Binding-site contacts:
Ligand atom C19 contacts residue 1PE1 of chain 1.P at 3.7 Å.
Ligand atom O17 contacts residue LYS291 of chain 1.A at 3.4 Å (salt-bridge).
Ligand atom O17 contacts residue ASP296 of chain 1.A at 2.9 Å (salt-bridge).
Ligand atom C21 contacts residue 1PE1 of chain 1.P at 3.7 Å.
Ligand atom C04 contacts residue LYS303 of chain 1.A at 3.4 Å.
Ligand atom N16 contacts residue ZN1 of chain 1.M at 3.1 Å.
Ligand atom O15 contacts residue LYS291 of chain 1.A at 3.5 Å (salt-bridge).
Ligand atom N16 contacts residue CO31 of chain 1.N at 3.1 Å (h-bond).
Ligand atom N16 contacts residue ZN1 of chain 1.O at 2.4 Å.
Ligand atom C06 contacts residue GLY406 of chain 1.A at 3.7 Å.
Ligand atom C14 contacts residue ZN1 of chain 1.M at 3.2 Å.
Ligand atom C09 contacts residue LEU409 of chain 1.A at 3.7 Å (hydrophobic).
Ligand atom O20 contacts residue GLY406 of chain 1.A at 3.5 Å (h-bond).
Ligand atom O15 contacts residue ZN1 of chain 1.O at 3.3 Å.
Ligand atom C12 contacts residue LEU404 of chain 1.A at 3.0 Å (hydrophobic).
Ligand atom C02 contacts residue LEU404 of chain 1.A at 3.5 Å (hydrophobic).
Ligand atom C02 contacts residue THR405 of chain 1.A at 3.5 Å.
Ligand atom C05 contacts residue MET313 of chain 1.A at 3.4 Å (hydrophobic).
Ligand atom C14 contacts residue LEU404 of chain 1.A at 3.4 Å (hydrophobic).
Ligand atom O15 contacts residue ASP296 of chain 1.A at 3.3 Å (salt-bridge).
Ligand atom C02 contacts residue GLY406 of chain 1.A at 3.2 Å.
Ligand atom O17 contacts residue ZN1 of chain 1.M at 2.2 Å.
Ligand atom O17 contacts residue GLU378 of chain 1.A at 2.6 Å (salt-bridge).
Ligand atom N16 contacts residue ASP376 of chain 1.A at 2.5 Å (salt-bridge).
Ligand atom N16 contacts residue ASP296 of chain 1.A at 3.7 Å.
Ligand atom O17 contacts residue ZN1 of chain 1.O at 2.1 Å.
Ligand atom C03 contacts residue GLY406 of chain 1.A at 3.7 Å.
Ligand atom O15 contacts residue ASP316 of chain 1.A at 3.7 Å.
Ligand atom O20 contacts residue LEU404 of chain 1.A at 3.4 Å (h-bond).
Ligand atom O17 contacts residue ASP376 of chain 1.A at 2.6 Å (salt-bridge).
Ligand atom C14 contacts residue ZN1 of chain 1.O at 3.0 Å.
Ligand atom C14 contacts residue ASP376 of chain 1.A at 3.6 Å.
Ligand atom O17 contacts residue CO31 of chain 1.N at 3.3 Å (h-bond).
Ligand atom O20 contacts residue THR405 of chain 1.A at 3.2 Å.
Ligand atom C14 contacts residue CO31 of chain 1.N at 3.7 Å.
Ligand atom O15 contacts residue ZN1 of chain 1.M at 2.5 Å.
Ligand atom N26 contacts residue ASN374 of chain 1.A at 3.4 Å (h-bond).
Ligand atom C10 contacts residue MET309 of chain 1.A at 3.2 Å (hydrophobic).
Ligand atom C01 contacts residue GLY406 of chain 1.A at 3.4 Å.
Ligand atom C11 contacts residue MET313 of chain 1.A at 3.6 Å (hydrophobic).

Sequence of chain 1.A:
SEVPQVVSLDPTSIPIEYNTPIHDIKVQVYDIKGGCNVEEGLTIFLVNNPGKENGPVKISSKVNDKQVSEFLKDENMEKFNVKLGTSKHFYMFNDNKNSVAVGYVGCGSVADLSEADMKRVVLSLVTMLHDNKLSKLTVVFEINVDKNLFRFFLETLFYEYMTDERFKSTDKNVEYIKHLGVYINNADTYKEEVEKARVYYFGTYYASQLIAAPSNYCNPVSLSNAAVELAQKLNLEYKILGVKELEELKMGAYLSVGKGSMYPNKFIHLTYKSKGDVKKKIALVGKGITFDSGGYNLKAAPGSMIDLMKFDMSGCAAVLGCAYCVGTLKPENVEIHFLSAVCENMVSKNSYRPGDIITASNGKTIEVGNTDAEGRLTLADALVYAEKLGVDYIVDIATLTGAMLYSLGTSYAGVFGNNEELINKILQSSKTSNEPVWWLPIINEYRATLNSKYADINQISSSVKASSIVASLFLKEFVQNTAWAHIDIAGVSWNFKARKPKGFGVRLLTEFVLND

The protein below binds the small molecule below.
Small molecule (SMILES): Nc1ccc(C(=O)N[C@@H](C(=O)NO)c2ccc(-n3cccn3)cc2)cc1